A protein and the small-molecule ligand that binds it are described below.
Small molecule (SMILES): C[C@]12CCC(=O)C[C@@H]1CC[C@@H]1[C@@H]2CC[C@]2(C)[C@@H](O)CC[C@@H]12

Binding-site contacts:
Ligand atom C19 contacts residue TRP72 of chain 1.A at 4.1 Å (hydrophobic).
Ligand atom C16 contacts residue PHE207 of chain 1.A at 4.0 Å (hydrophobic).
Ligand atom C15 contacts residue LEU204 of chain 1.A at 3.9 Å (hydrophobic).
Ligand atom C12 contacts residue ASN36 of chain 1.A at 3.3 Å.
Ligand atom O3 contacts residue MET80 of chain 1.A at 3.7 Å.
Ligand atom C13 contacts residue ASN36 of chain 1.A at 3.8 Å.
Ligand atom C16 contacts residue LEU32 of chain 1.A at 4.0 Å (hydrophobic).
Ligand atom C17 contacts residue ASN36 of chain 1.A at 3.4 Å.
Ligand atom C4 contacts residue MET76 of chain 1.A at 3.8 Å (hydrophobic).
Ligand atom C18 contacts residue MET73 of chain 1.A at 3.9 Å (hydrophobic).
Ligand atom C19 contacts residue MET76 of chain 1.A at 3.8 Å (hydrophobic).
Ligand atom C19 contacts residue MET73 of chain 1.A at 4.1 Å (hydrophobic).
Ligand atom C3 contacts residue GLN42 of chain 1.A at 3.7 Å.
Ligand atom C11 contacts residue MET226 of chain 1.A at 4.0 Å (hydrophobic).
Ligand atom O3 contacts residue PHE95 of chain 1.A at 3.8 Å.
Ligand atom C5 contacts residue PHE95 of chain 1.A at 3.9 Å (hydrophobic).
Ligand atom C17 contacts residue LEU32 of chain 1.A at 3.8 Å (hydrophobic).
Ligand atom C4 contacts residue PHE95 of chain 1.A at 4.0 Å (hydrophobic).
Ligand atom C12 contacts residue LEU35 of chain 1.A at 3.6 Å (hydrophobic).
Ligand atom C12 contacts residue MET226 of chain 1.A at 3.9 Å (hydrophobic).
Ligand atom O17 contacts residue ASN36 of chain 1.A at 2.6 Å (h-bond).
Ligand atom C1 contacts residue GLY39 of chain 1.A at 4.0 Å.
Ligand atom C3 contacts residue LEU38 of chain 1.A at 4.1 Å (hydrophobic).
Ligand atom O17 contacts residue THR208 of chain 1.A at 2.9 Å (h-bond).
Ligand atom O3 contacts residue LEU38 of chain 1.A at 3.8 Å.
Ligand atom O3 contacts residue GLN42 of chain 1.A at 3.6 Å (h-bond).
Ligand atom O3 contacts residue ARG83 of chain 1.A at 2.9 Å (salt-bridge).
Ligand atom C15 contacts residue MET111 of chain 1.A at 3.9 Å (hydrophobic).
Ligand atom C3 contacts residue PHE95 of chain 1.A at 4.0 Å (hydrophobic).
Ligand atom C3 contacts residue ARG83 of chain 1.A at 4.1 Å.
Ligand atom C2 contacts residue GLN42 of chain 1.A at 3.4 Å.
Ligand atom C4 contacts residue MET80 of chain 1.A at 4.1 Å (hydrophobic).
Ligand atom C11 contacts residue LEU35 of chain 1.A at 3.4 Å (hydrophobic).
Ligand atom C1 contacts residue LEU35 of chain 1.A at 3.9 Å (hydrophobic).
Ligand atom C2 contacts residue LEU38 of chain 1.A at 3.7 Å (hydrophobic).
Ligand atom C18 contacts residue THR208 of chain 1.A at 3.3 Å.
Ligand atom C6 contacts residue PHE95 of chain 1.A at 3.9 Å (hydrophobic).
Ligand atom C16 contacts residue THR208 of chain 1.A at 3.9 Å.
Ligand atom O17 contacts residue LEU211 of chain 1.A at 4.1 Å.
Ligand atom C17 contacts residue THR208 of chain 1.A at 3.8 Å.

Sequence of chain 1.A:
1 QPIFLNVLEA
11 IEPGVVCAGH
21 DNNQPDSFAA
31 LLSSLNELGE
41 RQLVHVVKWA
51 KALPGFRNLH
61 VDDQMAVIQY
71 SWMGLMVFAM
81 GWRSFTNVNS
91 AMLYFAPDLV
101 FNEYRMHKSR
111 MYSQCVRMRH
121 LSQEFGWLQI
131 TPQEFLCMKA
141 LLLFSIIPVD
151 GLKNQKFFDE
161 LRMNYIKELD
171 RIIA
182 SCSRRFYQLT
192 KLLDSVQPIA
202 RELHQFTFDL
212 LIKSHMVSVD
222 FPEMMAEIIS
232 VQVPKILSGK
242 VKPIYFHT